The protein below binds the small molecule below.
Small molecule (SMILES): O=S(=O)(Oc1ccc(I)cc1)[C@@H]1C[C@@H]2O[C@H]1C(c1ccc(O)cc1)=C2c1ccc(O)cc1

Sequence of chain 1.A:
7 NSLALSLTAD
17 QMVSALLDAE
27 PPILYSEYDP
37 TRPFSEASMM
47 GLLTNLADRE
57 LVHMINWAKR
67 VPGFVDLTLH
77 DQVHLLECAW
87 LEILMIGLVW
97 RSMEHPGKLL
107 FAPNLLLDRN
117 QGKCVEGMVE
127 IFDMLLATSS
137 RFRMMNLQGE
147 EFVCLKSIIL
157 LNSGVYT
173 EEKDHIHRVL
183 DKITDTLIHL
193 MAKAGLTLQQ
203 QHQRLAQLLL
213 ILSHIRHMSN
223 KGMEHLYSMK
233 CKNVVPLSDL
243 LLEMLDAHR

Binding-site contacts:
Ligand atom C02 contacts residue PHE107 of chain 1.A at 3.6 Å (hydrophobic).
Ligand atom C08 contacts residue PHE107 of chain 1.A at 3.8 Å (hydrophobic).
Ligand atom O06 contacts residue ILE127 of chain 1.A at 3.5 Å.
Ligand atom I01 contacts residue GLY123 of chain 1.A at 3.6 Å.
Ligand atom C14 contacts residue LEU49 of chain 1.A at 3.5 Å (hydrophobic).
Ligand atom C17 contacts residue ALA53 of chain 1.A at 3.6 Å (hydrophobic).
Ligand atom O03 contacts residue ARG97 of chain 1.A at 3.7 Å.
Ligand atom O03 contacts residue GLU56 of chain 1.A at 2.4 Å (salt-bridge).
Ligand atom C23 contacts residue HIS227 of chain 1.A at 3.5 Å.
Ligand atom O06 contacts residue MET91 of chain 1.A at 3.6 Å.
Ligand atom C15 contacts residue MET46 of chain 1.A at 3.9 Å (hydrophobic).
Ligand atom O06 contacts residue GLY224 of chain 1.A at 3.1 Å.
Ligand atom C20 contacts residue MET124 of chain 1.A at 3.7 Å (hydrophobic).
Ligand atom C11 contacts residue GLU56 of chain 1.A at 3.3 Å.
Ligand atom C10 contacts residue LEU90 of chain 1.A at 3.5 Å (hydrophobic).
Ligand atom C01 contacts residue PHE107 of chain 1.A at 3.8 Å (hydrophobic).
Ligand atom C20 contacts residue MET46 of chain 1.A at 3.8 Å (hydrophobic).
Ligand atom C12 contacts residue GLU56 of chain 1.A at 3.4 Å.
Ligand atom C10 contacts residue LEU94 of chain 1.A at 3.8 Å (hydrophobic).
Ligand atom I01 contacts residue MET231 of chain 1.A at 3.9 Å.
Ligand atom I01 contacts residue MET124 of chain 1.A at 3.8 Å.
Ligand atom C03 contacts residue MET91 of chain 1.A at 3.6 Å (hydrophobic).
Ligand atom O03 contacts residue LEU90 of chain 1.A at 3.7 Å.
Ligand atom I01 contacts residue GLU122 of chain 1.A at 3.3 Å.
Ligand atom C24 contacts residue MET124 of chain 1.A at 3.8 Å (hydrophobic).
Ligand atom C21 contacts residue MET124 of chain 1.A at 3.7 Å (hydrophobic).
Ligand atom C21 contacts residue MET231 of chain 1.A at 3.3 Å (hydrophobic).
Ligand atom C16 contacts residue THR50 of chain 1.A at 3.8 Å.
Ligand atom C19 contacts residue MET124 of chain 1.A at 3.8 Å (hydrophobic).
Ligand atom O05 contacts residue MET124 of chain 1.A at 3.2 Å (h-bond).
Ligand atom O04 contacts residue LEU228 of chain 1.A at 3.8 Å.
Ligand atom O01 contacts residue PHE107 of chain 1.A at 3.8 Å.
Ligand atom O05 contacts residue ILE127 of chain 1.A at 3.8 Å.
Ligand atom I01 contacts residue HIS227 of chain 1.A at 3.6 Å.
Ligand atom C20 contacts residue LEU228 of chain 1.A at 3.5 Å (hydrophobic).
Ligand atom O02 contacts residue LEU243 of chain 1.A at 3.4 Å.
Ligand atom C11 contacts residue LEU90 of chain 1.A at 3.8 Å (hydrophobic).
Ligand atom C15 contacts residue LEU49 of chain 1.A at 3.8 Å (hydrophobic).
Ligand atom C22 contacts residue HIS227 of chain 1.A at 3.4 Å.
Ligand atom O02 contacts residue THR50 of chain 1.A at 3.0 Å (h-bond).